Binding-site contacts:
Ligand atom CB contacts residue ASP242 of chain 1.C at 3.8 Å.
Ligand atom NE contacts residue NA1 of chain 1.FA at 3.3 Å (h-bond).
Ligand atom CB contacts residue CYS282 of chain 1.C at 4.2 Å (hydrophobic).
Ligand atom CA contacts residue VAL243 of chain 1.C at 4.5 Å (hydrophobic).
Ligand atom OXT contacts residue LEU145 of chain 1.C at 4.1 Å.
Ligand atom CG contacts residue HIS150 of chain 1.C at 4.5 Å.
Ligand atom NE contacts residue PRO284 of chain 1.C at 3.6 Å.
Ligand atom C contacts residue SER246 of chain 1.C at 3.5 Å.
Ligand atom CD contacts residue HIS150 of chain 1.C at 4.3 Å.
Ligand atom CG contacts residue MET247 of chain 1.C at 4.0 Å (hydrophobic).
Ligand atom CD contacts residue NA1 of chain 1.FA at 3.7 Å.
Ligand atom OXT contacts residue SER246 of chain 1.C at 3.4 Å.
Ligand atom N contacts residue ASN181 of chain 1.C at 2.8 Å (h-bond).
Ligand atom CD contacts residue CYS282 of chain 1.C at 3.8 Å (hydrophobic).
Ligand atom NE contacts residue LEU283 of chain 1.C at 2.7 Å (h-bond).
Ligand atom OXT contacts residue ASN181 of chain 1.C at 2.9 Å (h-bond).
Ligand atom CG contacts residue LEU145 of chain 1.C at 3.9 Å (hydrophobic).
Ligand atom CB contacts residue LEU145 of chain 1.C at 4.3 Å (hydrophobic).
Ligand atom CA contacts residue ASP242 of chain 1.C at 3.4 Å.
Ligand atom N contacts residue ASP242 of chain 1.C at 2.6 Å (salt-bridge).
Ligand atom NE contacts residue SO41 of chain 1.Z at 2.8 Å (h-bond).
Ligand atom C contacts residue MET247 of chain 1.C at 3.8 Å (hydrophobic).
Ligand atom N contacts residue ASN180 of chain 1.C at 3.4 Å (h-bond).
Ligand atom N contacts residue MET182 of chain 1.C at 4.3 Å.
Ligand atom O contacts residue MET247 of chain 1.C at 3.0 Å (h-bond).
Ligand atom CD contacts residue SO41 of chain 1.Z at 4.1 Å.
Ligand atom CA contacts residue SER246 of chain 1.C at 3.7 Å.
Ligand atom C contacts residue ASN181 of chain 1.C at 4.0 Å.
Ligand atom N contacts residue SER246 of chain 1.C at 2.9 Å (h-bond).
Ligand atom CB contacts residue ASN181 of chain 1.C at 3.9 Å.
Ligand atom CB contacts residue MET182 of chain 1.C at 4.3 Å (hydrophobic).
Ligand atom CA contacts residue ASN181 of chain 1.C at 3.7 Å.
Ligand atom CD contacts residue LEU283 of chain 1.C at 3.3 Å (hydrophobic).
Ligand atom O contacts residue SER246 of chain 1.C at 3.6 Å.
Ligand atom OXT contacts residue MET247 of chain 1.C at 4.0 Å.

This small molecule binds to this protein.
Small molecule (SMILES): NCCC[C@H](N)C(=O)O

Sequence of chain 1.C:
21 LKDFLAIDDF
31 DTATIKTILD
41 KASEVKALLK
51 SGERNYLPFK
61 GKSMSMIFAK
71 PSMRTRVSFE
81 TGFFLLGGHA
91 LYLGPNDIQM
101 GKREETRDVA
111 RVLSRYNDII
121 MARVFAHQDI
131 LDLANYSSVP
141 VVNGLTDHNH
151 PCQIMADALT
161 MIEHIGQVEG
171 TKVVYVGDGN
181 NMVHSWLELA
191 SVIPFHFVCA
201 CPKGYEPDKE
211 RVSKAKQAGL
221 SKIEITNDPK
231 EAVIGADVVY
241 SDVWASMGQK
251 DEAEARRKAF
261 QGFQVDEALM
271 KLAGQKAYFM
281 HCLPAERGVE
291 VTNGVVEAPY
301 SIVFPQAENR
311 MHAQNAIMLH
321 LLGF